Sequence of chain 27.E:
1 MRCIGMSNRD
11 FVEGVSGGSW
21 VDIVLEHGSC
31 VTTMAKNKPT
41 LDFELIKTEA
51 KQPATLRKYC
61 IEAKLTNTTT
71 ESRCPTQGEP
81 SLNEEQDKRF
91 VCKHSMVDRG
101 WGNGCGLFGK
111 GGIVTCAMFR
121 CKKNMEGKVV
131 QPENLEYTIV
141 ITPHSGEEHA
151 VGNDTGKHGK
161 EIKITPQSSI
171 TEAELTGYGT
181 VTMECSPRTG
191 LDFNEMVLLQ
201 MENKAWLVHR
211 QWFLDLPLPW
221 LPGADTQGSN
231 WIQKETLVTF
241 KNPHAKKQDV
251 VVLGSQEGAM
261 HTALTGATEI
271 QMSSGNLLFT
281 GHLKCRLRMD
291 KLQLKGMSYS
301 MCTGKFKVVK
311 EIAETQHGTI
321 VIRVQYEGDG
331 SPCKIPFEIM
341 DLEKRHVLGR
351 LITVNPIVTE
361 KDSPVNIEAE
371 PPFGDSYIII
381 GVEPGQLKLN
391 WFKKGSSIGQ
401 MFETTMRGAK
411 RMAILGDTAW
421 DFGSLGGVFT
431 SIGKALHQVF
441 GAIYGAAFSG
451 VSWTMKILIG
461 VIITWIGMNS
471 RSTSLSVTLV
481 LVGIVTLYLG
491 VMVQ

Sequence of chain 23.E:
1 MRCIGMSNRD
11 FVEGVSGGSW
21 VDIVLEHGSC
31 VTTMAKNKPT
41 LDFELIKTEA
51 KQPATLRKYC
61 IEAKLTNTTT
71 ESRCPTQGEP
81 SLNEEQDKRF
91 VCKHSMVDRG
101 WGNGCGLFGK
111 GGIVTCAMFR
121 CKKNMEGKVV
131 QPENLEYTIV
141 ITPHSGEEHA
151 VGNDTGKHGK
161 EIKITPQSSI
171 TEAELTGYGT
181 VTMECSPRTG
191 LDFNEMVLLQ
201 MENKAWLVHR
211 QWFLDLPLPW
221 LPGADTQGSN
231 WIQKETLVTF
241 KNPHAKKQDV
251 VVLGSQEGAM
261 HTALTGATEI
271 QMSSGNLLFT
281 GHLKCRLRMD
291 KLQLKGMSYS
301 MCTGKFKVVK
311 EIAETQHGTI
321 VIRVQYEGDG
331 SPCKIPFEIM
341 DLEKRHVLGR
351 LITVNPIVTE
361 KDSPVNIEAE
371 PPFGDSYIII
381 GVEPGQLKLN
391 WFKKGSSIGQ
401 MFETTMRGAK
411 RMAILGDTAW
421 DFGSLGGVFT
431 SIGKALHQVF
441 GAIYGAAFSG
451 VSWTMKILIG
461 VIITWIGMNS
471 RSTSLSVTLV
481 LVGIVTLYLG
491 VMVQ

A protein and the small-molecule ligand that binds it are described below.
Small molecule (SMILES): CC(=O)N[C@@H]1[C@@H](O)[C@H](O)[C@@H](CO)O[C@H]1O

Binding-site contacts:
Ligand atom C1 contacts residue ASN153 of chain 27.E at 1.4 Å.
Ligand atom C4 contacts residue ASN153 of chain 27.E at 4.2 Å.
Ligand atom O5 contacts residue THR155 of chain 27.E at 3.8 Å.
Ligand atom C5 contacts residue THR155 of chain 27.E at 3.9 Å.
Ligand atom O6 contacts residue HIS158 of chain 27.E at 3.8 Å.
Ligand atom O5 contacts residue ASN153 of chain 27.E at 2.4 Å (h-bond).
Ligand atom C6 contacts residue HIS158 of chain 27.E at 4.4 Å.
Ligand atom C6 contacts residue THR155 of chain 27.E at 4.4 Å.
Ligand atom C1 contacts residue HIS158 of chain 27.E at 3.8 Å.
Ligand atom O3 contacts residue HIS149 of chain 27.E at 4.1 Å.
Ligand atom C3 contacts residue ASN153 of chain 27.E at 3.8 Å.
Ligand atom N2 contacts residue HIS149 of chain 27.E at 3.4 Å.
Ligand atom O5 contacts residue HIS158 of chain 27.E at 3.1 Å.
Ligand atom O6 contacts residue LYS157 of chain 27.E at 4.2 Å.
Ligand atom O7 contacts residue THR155 of chain 27.E at 4.1 Å.
Ligand atom C2 contacts residue ASN153 of chain 27.E at 2.5 Å.
Ligand atom C6 contacts residue LYS157 of chain 27.E at 4.2 Å.
Ligand atom C5 contacts residue HIS158 of chain 27.E at 4.3 Å.
Ligand atom C1 contacts residue THR155 of chain 27.E at 3.9 Å.
Ligand atom O5 contacts residue GLY156 of chain 27.E at 4.3 Å.
Ligand atom N2 contacts residue ASN153 of chain 27.E at 2.9 Å (h-bond).
Ligand atom C5 contacts residue ASN153 of chain 27.E at 3.7 Å.
Ligand atom C1 contacts residue HIS149 of chain 27.E at 4.2 Å.
Ligand atom C8 contacts residue GLY102 of chain 23.E at 4.2 Å.
Ligand atom C2 contacts residue HIS149 of chain 27.E at 3.6 Å.
Ligand atom O7 contacts residue ASN153 of chain 27.E at 3.8 Å.
Ligand atom C7 contacts residue ASN153 of chain 27.E at 3.5 Å.